A protein and the small-molecule ligand that binds it are described below.
Small molecule (SMILES): C[C@@]1(c2nc(NC(=O)c3ncc(C(F)(F)F)cc3Cl)ccc2F)CO[C@@](C)(C(F)(F)F)C(N)=N1

Binding-site contacts:
Ligand atom F30 contacts residue THR248 of chain 1.A at 3.3 Å.
Ligand atom C17 contacts residue GLY246 of chain 1.A at 3.5 Å.
Ligand atom N24 contacts residue LEU46 of chain 1.A at 3.7 Å.
Ligand atom F29 contacts residue GLY27 of chain 1.A at 3.2 Å.
Ligand atom C13 contacts residue TYR87 of chain 1.A at 3.7 Å (hydrophobic).
Ligand atom C10 contacts residue ASP48 of chain 1.A at 3.5 Å.
Ligand atom C19 contacts residue THR248 of chain 1.A at 3.1 Å.
Ligand atom C14 contacts residue ASP48 of chain 1.A at 3.3 Å.
Ligand atom O25 contacts residue ILE126 of chain 1.A at 3.2 Å.
Ligand atom C17 contacts residue SER245 of chain 1.A at 3.2 Å.
Ligand atom N9 contacts residue ASP48 of chain 1.A at 2.7 Å (salt-bridge).
Ligand atom F30 contacts residue THR247 of chain 1.A at 3.1 Å.
Ligand atom F7 contacts residue PHE124 of chain 1.A at 3.2 Å.
Ligand atom C20 contacts residue GLN28 of chain 1.A at 3.7 Å.
Ligand atom C17 contacts residue GLY29 of chain 1.A at 3.5 Å.
Ligand atom N22 contacts residue GLY246 of chain 1.A at 3.1 Å (h-bond).
Ligand atom C4 contacts residue ILE134 of chain 1.A at 3.6 Å (hydrophobic).
Ligand atom C19 contacts residue GLY29 of chain 1.A at 3.5 Å.
Ligand atom F32 contacts residue ASP244 of chain 1.A at 2.9 Å.
Ligand atom C8 contacts residue ASP48 of chain 1.A at 3.5 Å.
Ligand atom N16 contacts residue ASP48 of chain 1.A at 2.9 Å (salt-bridge).
Ligand atom F7 contacts residue TYR87 of chain 1.A at 3.4 Å.
Ligand atom C20 contacts residue GLY27 of chain 1.A at 3.7 Å.
Ligand atom O25 contacts residue TRP131 of chain 1.A at 3.5 Å.
Ligand atom F32 contacts residue THR247 of chain 1.A at 3.6 Å.
Ligand atom F28 contacts residue GLY29 of chain 1.A at 3.5 Å.
Ligand atom C15 contacts residue THR247 of chain 1.A at 3.5 Å.
Ligand atom F28 contacts residue SER245 of chain 1.A at 3.6 Å.
Ligand atom C18 contacts residue GLY29 of chain 1.A at 3.6 Å.
Ligand atom C21 contacts residue GLY246 of chain 1.A at 3.4 Å.
Ligand atom C23 contacts residue GLY246 of chain 1.A at 3.6 Å.
Ligand atom N24 contacts residue GLY246 of chain 1.A at 3.0 Å (h-bond).
Ligand atom F29 contacts residue THR248 of chain 1.A at 3.3 Å.
Ligand atom C19 contacts residue GLY27 of chain 1.A at 3.2 Å.
Ligand atom C19 contacts residue GLN28 of chain 1.A at 3.7 Å.
Ligand atom CL contacts residue GLY27 of chain 1.A at 3.2 Å.
Ligand atom F28 contacts residue TYR30 of chain 1.A at 3.4 Å.
Ligand atom F30 contacts residue ALA351 of chain 1.A at 3.2 Å.
Ligand atom C15 contacts residue GLY246 of chain 1.A at 3.3 Å.
Ligand atom N16 contacts residue ASP244 of chain 1.A at 2.9 Å (salt-bridge).

Sequence of chain 1.A:
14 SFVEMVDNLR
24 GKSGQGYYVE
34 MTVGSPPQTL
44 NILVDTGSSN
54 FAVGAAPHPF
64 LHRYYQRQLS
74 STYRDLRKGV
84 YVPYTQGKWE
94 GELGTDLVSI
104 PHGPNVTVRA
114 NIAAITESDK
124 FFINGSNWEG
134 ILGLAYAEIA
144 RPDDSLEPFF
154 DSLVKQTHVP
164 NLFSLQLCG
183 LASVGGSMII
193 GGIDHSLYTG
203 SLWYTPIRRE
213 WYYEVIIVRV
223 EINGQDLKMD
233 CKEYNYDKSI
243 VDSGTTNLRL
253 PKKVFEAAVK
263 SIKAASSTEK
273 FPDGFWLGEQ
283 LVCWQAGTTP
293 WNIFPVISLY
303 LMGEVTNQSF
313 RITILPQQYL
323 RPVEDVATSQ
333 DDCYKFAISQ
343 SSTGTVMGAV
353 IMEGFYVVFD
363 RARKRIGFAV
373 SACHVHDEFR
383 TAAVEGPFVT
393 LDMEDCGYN